Binding-site contacts:
Ligand atom O1B contacts residue ASN564 of chain 1.A at 3.4 Å (h-bond).
Ligand atom O2B contacts residue LEU415 of chain 1.A at 3.2 Å (h-bond).
Ligand atom O4' contacts residue THR622 of chain 1.A at 3.5 Å.
Ligand atom C5 contacts residue ASN564 of chain 1.A at 3.5 Å.
Ligand atom N9 contacts residue ASN564 of chain 1.A at 3.5 Å (h-bond).
Ligand atom O2B contacts residue SER414 of chain 1.A at 3.4 Å (h-bond).
Ligand atom O3B contacts residue MN1 of chain 1.F at 3.3 Å.
Ligand atom PG contacts residue MN1 of chain 1.F at 3.1 Å.
Ligand atom O2G contacts residue ARG482 of chain 1.A at 2.6 Å (salt-bridge).
Ligand atom O3G contacts residue LEU412 of chain 1.A at 2.9 Å (h-bond).
Ligand atom PA contacts residue MN1 of chain 1.F at 3.2 Å.
Ligand atom PB contacts residue MN1 of chain 1.F at 3.0 Å.
Ligand atom O2G contacts residue LYS560 of chain 1.A at 2.8 Å (salt-bridge).
Ligand atom O1A contacts residue LYS560 of chain 1.A at 3.2 Å (salt-bridge).
Ligand atom O3' contacts residue TYR416 of chain 1.A at 3.0 Å (h-bond).
Ligand atom C2' contacts residue ASN564 of chain 1.A at 3.3 Å.
Ligand atom O1G contacts residue ARG482 of chain 1.A at 2.5 Å (salt-bridge).
Ligand atom PB contacts residue SER414 of chain 1.A at 3.6 Å.
Ligand atom O3' contacts residue LEU415 of chain 1.A at 3.2 Å (h-bond).
Ligand atom O3G contacts residue ASP411 of chain 1.A at 2.8 Å (salt-bridge).
Ligand atom O2A contacts residue ASP623 of chain 1.A at 3.0 Å (salt-bridge).
Ligand atom O2B contacts residue ASP623 of chain 1.A at 2.9 Å (salt-bridge).
Ligand atom O2A contacts residue ASP411 of chain 1.A at 3.2 Å (salt-bridge).
Ligand atom O3B contacts residue SER414 of chain 1.A at 3.0 Å (h-bond).
Ligand atom O2A contacts residue MN1 of chain 1.F at 2.0 Å.
Ligand atom O3B contacts residue ARG482 of chain 1.A at 3.2 Å (salt-bridge).
Ligand atom O3G contacts residue MN1 of chain 1.F at 1.9 Å.
Ligand atom O2B contacts residue LEU412 of chain 1.A at 2.9 Å (h-bond).
Ligand atom C3' contacts residue ASN564 of chain 1.A at 3.5 Å.
Ligand atom C4 contacts residue ASN564 of chain 1.A at 3.4 Å.
Ligand atom PG contacts residue ARG482 of chain 1.A at 3.2 Å.
Ligand atom C5' contacts residue ASP623 of chain 1.A at 3.6 Å.
Ligand atom O2B contacts residue MN1 of chain 1.F at 2.1 Å.
Ligand atom PA contacts residue MN1 of chain 1.E at 3.3 Å.
Ligand atom O1B contacts residue SER414 of chain 1.A at 3.4 Å.
Ligand atom C2' contacts residue TYR416 of chain 1.A at 3.6 Å (hydrophobic).
Ligand atom O3A contacts residue LYS560 of chain 1.A at 2.8 Å (salt-bridge).
Ligand atom O3A contacts residue MN1 of chain 1.F at 3.2 Å.
Ligand atom O2A contacts residue MN1 of chain 1.E at 2.0 Å.
Ligand atom O1G contacts residue SER414 of chain 1.A at 3.5 Å (h-bond).

Sequence of chain 1.A:
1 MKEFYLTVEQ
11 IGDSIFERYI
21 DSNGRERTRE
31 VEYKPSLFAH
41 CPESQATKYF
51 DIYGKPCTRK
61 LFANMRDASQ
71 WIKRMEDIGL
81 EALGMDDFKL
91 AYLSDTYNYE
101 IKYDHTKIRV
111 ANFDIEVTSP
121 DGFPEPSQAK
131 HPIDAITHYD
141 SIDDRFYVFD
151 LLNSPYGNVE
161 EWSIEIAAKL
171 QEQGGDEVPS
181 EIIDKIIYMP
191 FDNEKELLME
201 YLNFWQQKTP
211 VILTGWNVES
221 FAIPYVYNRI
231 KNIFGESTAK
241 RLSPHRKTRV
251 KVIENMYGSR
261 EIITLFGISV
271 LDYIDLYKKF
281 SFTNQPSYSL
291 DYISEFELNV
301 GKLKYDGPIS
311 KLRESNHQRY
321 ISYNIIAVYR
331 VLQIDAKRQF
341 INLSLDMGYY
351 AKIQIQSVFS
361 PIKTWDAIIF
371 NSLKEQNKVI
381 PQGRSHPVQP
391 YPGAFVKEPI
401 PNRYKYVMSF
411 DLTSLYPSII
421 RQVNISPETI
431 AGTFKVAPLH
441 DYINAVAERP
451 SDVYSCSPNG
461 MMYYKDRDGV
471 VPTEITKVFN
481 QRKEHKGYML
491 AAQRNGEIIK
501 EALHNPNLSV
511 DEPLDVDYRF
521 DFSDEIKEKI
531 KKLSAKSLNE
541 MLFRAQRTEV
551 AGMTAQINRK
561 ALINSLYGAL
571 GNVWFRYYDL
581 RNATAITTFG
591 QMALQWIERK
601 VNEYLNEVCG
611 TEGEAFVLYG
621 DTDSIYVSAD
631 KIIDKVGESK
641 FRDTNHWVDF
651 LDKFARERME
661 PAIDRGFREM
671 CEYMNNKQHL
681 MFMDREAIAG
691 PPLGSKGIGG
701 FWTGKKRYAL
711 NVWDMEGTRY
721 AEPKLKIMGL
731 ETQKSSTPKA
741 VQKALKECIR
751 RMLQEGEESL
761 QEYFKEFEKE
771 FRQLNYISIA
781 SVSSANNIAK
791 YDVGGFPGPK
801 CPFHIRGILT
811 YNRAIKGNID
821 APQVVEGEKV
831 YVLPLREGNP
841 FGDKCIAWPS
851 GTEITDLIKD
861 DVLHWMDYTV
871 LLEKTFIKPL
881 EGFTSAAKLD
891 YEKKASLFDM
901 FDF

This small molecule binds to this protein.
Small molecule (SMILES): Nc1ncnc2c1ncn2[C@H]1C[C@H](O)[C@@H](CO[P](=O)(O)O[P](=O)(O)OP(=O)(O)O)O1